This protein binds this small molecule.
Small molecule (SMILES): CC(=O)c1c(O)cccc1O

Binding-site contacts:
Ligand atom C08 contacts residue LEU137 of chain 2.A at 4.3 Å (hydrophobic).
Ligand atom C10 contacts residue VAL128 of chain 5.A at 3.4 Å (hydrophobic).
Ligand atom O03 contacts residue LEU171 of chain 2.A at 3.5 Å.
Ligand atom C05 contacts residue LEU171 of chain 5.A at 4.0 Å (hydrophobic).
Ligand atom C07 contacts residue LEU171 of chain 2.A at 4.3 Å (hydrophobic).
Ligand atom C04 contacts residue 9EQ1 of chain 5.B at 0.1 Å.
Ligand atom C08 contacts residue 9EQ1 of chain 5.B at 1.1 Å.
Ligand atom O03 contacts residue LEU171 of chain 5.A at 4.3 Å.
Ligand atom C01 contacts residue LEU137 of chain 5.A at 4.4 Å (hydrophobic).
Ligand atom O11 contacts residue ILE130 of chain 5.A at 3.8 Å.
Ligand atom C04 contacts residue LEU171 of chain 2.A at 4.0 Å (hydrophobic).
Ligand atom O06 contacts residue LEU171 of chain 5.A at 3.7 Å.
Ligand atom C09 contacts residue 9EQ1 of chain 5.B at 0.9 Å.
Ligand atom C02 contacts residue VAL128 of chain 2.A at 4.2 Å (hydrophobic).
Ligand atom C05 contacts residue LEU171 of chain 2.A at 3.7 Å (hydrophobic).
Ligand atom C09 contacts residue ILE130 of chain 2.A at 3.5 Å (hydrophobic).
Ligand atom C04 contacts residue LEU171 of chain 5.A at 4.0 Å (hydrophobic).
Ligand atom C08 contacts residue VAL128 of chain 5.A at 3.5 Å (hydrophobic).
Ligand atom O06 contacts residue LEU171 of chain 2.A at 3.6 Å.
Ligand atom C09 contacts residue VAL128 of chain 2.A at 4.1 Å (hydrophobic).
Ligand atom O11 contacts residue VAL128 of chain 2.A at 2.7 Å.
Ligand atom C04 contacts residue VAL128 of chain 2.A at 4.1 Å (hydrophobic).
Ligand atom C05 contacts residue 9EQ1 of chain 5.B at 0.4 Å.
Ligand atom O11 contacts residue 9EQ1 of chain 5.B at 0.9 Å.
Ligand atom C10 contacts residue ILE130 of chain 2.A at 4.3 Å (hydrophobic).
Ligand atom C04 contacts residue VAL128 of chain 5.A at 4.2 Å (hydrophobic).
Ligand atom C01 contacts residue 9EQ1 of chain 5.B at 0.8 Å.
Ligand atom C07 contacts residue VAL128 of chain 5.A at 4.2 Å (hydrophobic).
Ligand atom C08 contacts residue ILE130 of chain 2.A at 4.1 Å (hydrophobic).
Ligand atom O11 contacts residue VAL128 of chain 5.A at 3.7 Å.
Ligand atom C09 contacts residue VAL128 of chain 5.A at 3.0 Å (hydrophobic).
Ligand atom C02 contacts residue LEU171 of chain 5.A at 3.9 Å (hydrophobic).
Ligand atom C01 contacts residue LEU171 of chain 5.A at 3.7 Å (hydrophobic).
Ligand atom C10 contacts residue 9EQ1 of chain 5.B at 0.5 Å.
Ligand atom C02 contacts residue 9EQ1 of chain 5.B at 0.4 Å.
Ligand atom O06 contacts residue 9EQ1 of chain 5.B at 1.1 Å (h-bond).
Ligand atom C10 contacts residue VAL128 of chain 2.A at 3.4 Å (hydrophobic).
Ligand atom C07 contacts residue 9EQ1 of chain 5.B at 0.8 Å.
Ligand atom C02 contacts residue LEU171 of chain 2.A at 4.1 Å (hydrophobic).
Ligand atom O03 contacts residue 9EQ1 of chain 5.B at 1.1 Å (h-bond).

Sequence of chain 2.A:
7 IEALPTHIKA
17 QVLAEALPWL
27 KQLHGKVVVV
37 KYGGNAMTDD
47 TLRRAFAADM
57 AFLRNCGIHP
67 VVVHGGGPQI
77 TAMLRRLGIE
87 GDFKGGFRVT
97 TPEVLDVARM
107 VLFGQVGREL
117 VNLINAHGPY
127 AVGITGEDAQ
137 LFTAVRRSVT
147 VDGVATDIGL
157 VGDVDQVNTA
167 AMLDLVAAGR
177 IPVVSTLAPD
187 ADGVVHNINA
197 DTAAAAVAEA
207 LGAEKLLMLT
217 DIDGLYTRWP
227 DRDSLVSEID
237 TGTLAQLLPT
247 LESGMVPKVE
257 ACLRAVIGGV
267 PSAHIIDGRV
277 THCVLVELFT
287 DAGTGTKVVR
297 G

Sequence of chain 5.A:
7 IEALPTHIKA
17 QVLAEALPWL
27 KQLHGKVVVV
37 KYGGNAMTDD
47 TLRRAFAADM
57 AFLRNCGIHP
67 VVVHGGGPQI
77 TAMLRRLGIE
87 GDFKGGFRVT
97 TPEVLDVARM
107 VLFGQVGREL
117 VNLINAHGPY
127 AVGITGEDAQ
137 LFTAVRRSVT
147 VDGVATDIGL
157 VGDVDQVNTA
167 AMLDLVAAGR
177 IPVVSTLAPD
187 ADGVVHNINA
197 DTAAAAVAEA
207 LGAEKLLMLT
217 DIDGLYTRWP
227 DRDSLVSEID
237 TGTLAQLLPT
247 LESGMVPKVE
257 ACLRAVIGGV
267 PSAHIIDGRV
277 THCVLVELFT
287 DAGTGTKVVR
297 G